Binding-site contacts:
Ligand atom OP1 contacts residue ALA901 of chain 1.B at 3.5 Å (h-bond).
Ligand atom O3' contacts residue ALA901 of chain 1.B at 3.9 Å.
Ligand atom C4' contacts residue ASN661 of chain 1.B at 3.7 Å.
Ligand atom OP1 contacts residue GLN662 of chain 1.B at 2.5 Å (h-bond).
Ligand atom C2 contacts residue GLU704 of chain 1.B at 3.6 Å.
Ligand atom C5 contacts residue ARG702 of chain 1.B at 3.1 Å.
Ligand atom OP1 contacts residue ALA844 of chain 1.B at 3.5 Å (h-bond).
Ligand atom N2 contacts residue GLU704 of chain 1.B at 3.2 Å (salt-bridge).
Ligand atom N1 contacts residue GLU704 of chain 1.B at 3.0 Å (salt-bridge).
Ligand atom C4 contacts residue ARG702 of chain 1.B at 3.9 Å.
Ligand atom N3 contacts residue LYS680 of chain 1.B at 3.6 Å.
Ligand atom O3' contacts residue ASN661 of chain 1.B at 3.6 Å (h-bond).
Ligand atom OP1 contacts residue PRO663 of chain 1.B at 3.3 Å.
Ligand atom OP2 contacts residue GLN662 of chain 1.B at 3.2 Å (h-bond).
Ligand atom C5' contacts residue GLN662 of chain 1.B at 3.8 Å.
Ligand atom OP1 contacts residue ARG684 of chain 1.B at 3.6 Å.
Ligand atom P contacts residue GLN662 of chain 1.B at 3.8 Å.
Ligand atom N2 contacts residue ARG702 of chain 1.B at 3.5 Å (salt-bridge).
Ligand atom C6 contacts residue ARG702 of chain 1.B at 3.4 Å.
Ligand atom N1 contacts residue ARG702 of chain 1.B at 3.7 Å.
Ligand atom C4' contacts residue THR678 of chain 1.B at 3.8 Å.
Ligand atom OP1 contacts residue ASN661 of chain 1.B at 3.4 Å.
Ligand atom C5' contacts residue ARG684 of chain 1.B at 3.9 Å.
Ligand atom C5 contacts residue ASP739 of chain 1.B at 3.3 Å.
Ligand atom O3' contacts residue THR678 of chain 1.B at 3.7 Å.
Ligand atom C6 contacts residue ASP739 of chain 1.B at 3.8 Å.
Ligand atom OP1 contacts residue THR681 of chain 1.B at 2.7 Å (h-bond).
Ligand atom O5' contacts residue ARG684 of chain 1.B at 3.9 Å.
Ligand atom C5' contacts residue ALA901 of chain 1.B at 3.9 Å (hydrophobic).
Ligand atom C5' contacts residue GLU660 of chain 1.B at 3.5 Å.
Ligand atom O4' contacts residue LYS680 of chain 1.B at 3.9 Å.
Ligand atom N3 contacts residue ARG702 of chain 1.B at 3.5 Å (salt-bridge).
Ligand atom O5' contacts residue GLN662 of chain 1.B at 3.8 Å.
Ligand atom OP1 contacts residue SER881 of chain 1.B at 2.9 Å (h-bond).
Ligand atom C2 contacts residue ARG702 of chain 1.B at 3.5 Å.
Ligand atom O3' contacts residue ARG883 of chain 1.B at 3.6 Å.
Ligand atom OP2 contacts residue THR843 of chain 1.B at 3.7 Å.
Ligand atom OP2 contacts residue ARG884 of chain 1.B at 3.0 Å (salt-bridge).
Ligand atom C3' contacts residue GLN662 of chain 1.B at 3.7 Å.
Ligand atom OP2 contacts residue ALA844 of chain 1.B at 3.2 Å.

Sequence of chain 1.B:
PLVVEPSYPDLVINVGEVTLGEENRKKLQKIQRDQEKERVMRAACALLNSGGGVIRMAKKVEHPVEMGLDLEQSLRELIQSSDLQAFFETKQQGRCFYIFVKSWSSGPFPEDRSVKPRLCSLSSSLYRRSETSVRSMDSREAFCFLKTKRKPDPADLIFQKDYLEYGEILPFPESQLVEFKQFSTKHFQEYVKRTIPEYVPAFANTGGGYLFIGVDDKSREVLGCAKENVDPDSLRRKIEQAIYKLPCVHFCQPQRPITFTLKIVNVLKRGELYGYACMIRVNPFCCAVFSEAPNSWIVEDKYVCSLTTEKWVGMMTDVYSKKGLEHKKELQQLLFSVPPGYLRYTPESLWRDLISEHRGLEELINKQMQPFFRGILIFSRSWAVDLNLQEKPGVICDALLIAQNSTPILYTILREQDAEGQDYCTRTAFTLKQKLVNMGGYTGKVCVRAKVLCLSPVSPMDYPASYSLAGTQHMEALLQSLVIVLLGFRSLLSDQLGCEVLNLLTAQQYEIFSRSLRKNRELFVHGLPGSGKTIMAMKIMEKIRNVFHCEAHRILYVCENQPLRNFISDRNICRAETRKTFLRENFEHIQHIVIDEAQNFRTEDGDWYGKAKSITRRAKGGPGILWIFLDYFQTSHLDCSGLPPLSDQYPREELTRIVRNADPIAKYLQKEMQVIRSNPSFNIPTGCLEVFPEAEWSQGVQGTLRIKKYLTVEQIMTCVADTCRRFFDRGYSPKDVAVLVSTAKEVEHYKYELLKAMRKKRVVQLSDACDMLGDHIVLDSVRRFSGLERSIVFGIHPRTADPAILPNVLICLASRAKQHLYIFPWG

The small molecule below binds the protein below.
Small molecule (SMILES): Cc1cn([C@H]2C[C@H](O)[C@@H](CO[P](=O)(O)O[C@H]3C[C@H](n4cnc5c(=O)nc(N)[nH]c54)O[C@@H]3CO[P](=O)(O)O[C@H]3C[C@H](n4ccc(N)nc4=O)O[C@@H]3CO[P](=O)(O)O[C@H]3C[C@H](n4cnc5c(=O)nc(N)[nH]c54)O[C@@H]3CO[P](=O)(O)O[C@H]3C[C@H](n4ccc(N)nc4=O)O[C@@H]3COP(=O)=O)O2)c(=O)[nH]c1=O